Sequence of chain 1.B:
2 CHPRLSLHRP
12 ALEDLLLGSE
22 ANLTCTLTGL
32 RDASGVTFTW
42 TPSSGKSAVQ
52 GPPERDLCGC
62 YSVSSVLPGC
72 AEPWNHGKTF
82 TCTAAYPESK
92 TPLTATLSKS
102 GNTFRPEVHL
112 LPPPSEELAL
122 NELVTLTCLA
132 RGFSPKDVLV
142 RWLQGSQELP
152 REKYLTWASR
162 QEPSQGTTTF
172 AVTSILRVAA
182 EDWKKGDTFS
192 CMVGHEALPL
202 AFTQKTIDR

Binding-site contacts:
Ligand atom O6 contacts residue GLU14 of chain 1.B at 2.9 Å.
Ligand atom C3 contacts residue ARG142 of chain 1.B at 3.7 Å.
Ligand atom O3 contacts residue ARG142 of chain 1.B at 2.7 Å (salt-bridge).
Ligand atom N2 contacts residue ARG142 of chain 1.B at 2.6 Å (salt-bridge).
Ligand atom O6 contacts residue ASP15 of chain 1.B at 2.8 Å (salt-bridge).
Ligand atom C2 contacts residue ASN23 of chain 1.B at 2.8 Å.
Ligand atom C1 contacts residue GLU21 of chain 1.B at 2.9 Å.
Ligand atom C6 contacts residue LEU140 of chain 1.B at 3.7 Å (hydrophobic).
Ligand atom C8 contacts residue TYR155 of chain 1.B at 3.1 Å (hydrophobic).
Ligand atom O6 contacts residue LEU150 of chain 1.B at 2.8 Å (h-bond).
Ligand atom O3 contacts residue ARG142 of chain 1.B at 3.8 Å.
Ligand atom O3 contacts residue ARG152 of chain 1.B at 2.6 Å.
Ligand atom O5 contacts residue GLU14 of chain 1.B at 3.8 Å.
Ligand atom O6 contacts residue ALA12 of chain 1.B at 3.5 Å.
Ligand atom C1 contacts residue ASN23 of chain 1.B at 2.7 Å.
Ligand atom C4 contacts residue ARG152 of chain 1.B at 3.8 Å.
Ligand atom C6 contacts residue PRO151 of chain 1.B at 3.2 Å (hydrophobic).
Ligand atom C3 contacts residue ARG152 of chain 1.B at 3.4 Å.
Ligand atom C7 contacts residue ASP15 of chain 1.B at 3.6 Å.
Ligand atom O6 contacts residue GLU149 of chain 1.B at 3.3 Å (salt-bridge).
Ligand atom C6 contacts residue GLU14 of chain 1.B at 3.1 Å.
Ligand atom O6 contacts residue ARG152 of chain 1.B at 2.9 Å (salt-bridge).
Ligand atom C5 contacts residue PRO151 of chain 1.B at 3.8 Å (hydrophobic).
Ligand atom N2 contacts residue ASP15 of chain 1.B at 3.3 Å (salt-bridge).
Ligand atom C2 contacts residue ARG152 of chain 1.B at 3.5 Å.
Ligand atom C8 contacts residue ASP15 of chain 1.B at 2.8 Å.
Ligand atom O3 contacts residue ASP15 of chain 1.B at 3.7 Å.
Ligand atom C8 contacts residue ARG152 of chain 1.B at 3.3 Å.
Ligand atom C2 contacts residue ARG142 of chain 1.B at 3.6 Å.
Ligand atom C6 contacts residue LEU150 of chain 1.B at 3.4 Å (hydrophobic).
Ligand atom C5 contacts residue ARG152 of chain 1.B at 3.4 Å.
Ligand atom O5 contacts residue ASN23 of chain 1.B at 3.3 Å (h-bond).
Ligand atom C3 contacts residue ASP15 of chain 1.B at 3.6 Å.
Ligand atom O6 contacts residue PRO151 of chain 1.B at 3.5 Å.
Ligand atom C7 contacts residue ASN23 of chain 1.B at 3.1 Å.
Ligand atom O7 contacts residue ASN23 of chain 1.B at 2.8 Å.
Ligand atom C7 contacts residue ARG142 of chain 1.B at 3.5 Å.
Ligand atom N2 contacts residue GLU21 of chain 1.B at 3.8 Å.
Ligand atom C6 contacts residue ARG152 of chain 1.B at 3.3 Å.
Ligand atom N2 contacts residue ASN23 of chain 1.B at 3.0 Å.

This small molecule binds to this protein.
Small molecule (SMILES): CC(=O)N[C@H]1[C@H](O[C@H]2[C@H](O)[C@@H](NC(C)=O)CO[C@@H]2CO[C@H]2O[C@@H](C)[C@@H](O)[C@@H](O)[C@@H]2O)O[C@H](CO)[C@@H](O[C@@H]2O[C@H](CO[C@@H]3O[C@H](CO)[C@@H](O)[C@H](O)[C@@H]3O[C@@H]3O[C@H](CO)[C@@H](O[C@@H]4O[C@H](CO)[C@H](O)[C@H](O[C@]5(C(=O)O)C[C@H](O)[C@@H](NC(C)=O)[C@H]([C@H](O)[C@H](O)CO)O5)[C@H]4O)[C@H](O)[C@H]3NC(C)=O)[C@@H](O)[C@H](O)[C@@H]2O)[C@@H]1O